A protein and the small-molecule ligand that binds it are described below.
Small molecule (SMILES): Cc1cn([C@H]2C[C@H](O[P](=O)(O)OC[C@H]3O[C@@H](n4ccc(N)nc4=O)C[C@@H]3O[P](=O)(O)OC[C@H]3O[C@@H](n4cnc5c(N)ncnc54)C[C@@H]3O[P](=O)(O)OC[C@H]3O[C@@H](n4cnc5c(=O)nc(N)[nH]c54)C[C@@H]3O[P](=O)(O)OC[C@H]3O[C@@H](n4cc(C)c(=O)[nH]c4=O)C[C@@H]3O[P](=O)(O)OC[C@H]3O[C@@H](n4cnc5c(N)ncnc54)C[C@@H]3O)[C@@H](CO[P](=O)(O)O[C@H]3C[C@H](n4cnc5c(=O)nc(N)[nH]c54)O[C@@H]3CO[P](=O)(O)O[C@H]3C[C@H](n4cc(C)c(=O)[nH]c4=O)O[C@@H]3CO)O2)c(=O)[nH]c1=O

Binding-site contacts:
Ligand atom O6 contacts residue DA7 of chain 1.C at 3.4 Å (h-bond).
Ligand atom C6 contacts residue DT5 of chain 1.C at 3.5 Å.
Ligand atom C2 contacts residue DT5 of chain 1.C at 3.5 Å.
Ligand atom O6 contacts residue ARG26 of chain 1.A at 2.7 Å (salt-bridge).
Ligand atom O4 contacts residue ARG26 of chain 1.A at 2.9 Å (salt-bridge).
Ligand atom C2 contacts residue DG6 of chain 1.C at 3.4 Å.
Ligand atom N6 contacts residue DT5 of chain 1.C at 2.7 Å (h-bond).
Ligand atom OP2 contacts residue SER24 of chain 1.A at 2.9 Å (h-bond).
Ligand atom O2 contacts residue DA7 of chain 1.C at 3.2 Å.
Ligand atom C2 contacts residue DT2 of chain 1.C at 3.4 Å.
Ligand atom N1 contacts residue DC8 of chain 1.C at 2.9 Å (h-bond).
Ligand atom N1 contacts residue DG6 of chain 1.C at 3.4 Å (h-bond).
Ligand atom N1 contacts residue DT5 of chain 1.C at 2.7 Å (h-bond).
Ligand atom C2 contacts residue DA7 of chain 1.C at 3.4 Å.
Ligand atom O6 contacts residue DC8 of chain 1.C at 3.0 Å (h-bond).
Ligand atom O5' contacts residue GLN27 of chain 1.A at 3.0 Å.
Ligand atom N4 contacts residue DG6 of chain 1.C at 2.9 Å (h-bond).
Ligand atom OP2 contacts residue ARG26 of chain 1.A at 3.3 Å.
Ligand atom C6 contacts residue DT2 of chain 1.C at 3.4 Å.
Ligand atom N3 contacts residue ARG46 of chain 1.A at 3.2 Å (salt-bridge).
Ligand atom C2 contacts residue ARG46 of chain 1.A at 3.5 Å.
Ligand atom N3 contacts residue DA7 of chain 1.C at 2.6 Å (h-bond).
Ligand atom N6 contacts residue DC4 of chain 1.C at 3.2 Å (h-bond).
Ligand atom N2 contacts residue DC4 of chain 1.C at 2.7 Å (h-bond).
Ligand atom N7 contacts residue ARG26 of chain 1.A at 3.0 Å (salt-bridge).
Ligand atom N1 contacts residue DC4 of chain 1.C at 2.8 Å (h-bond).
Ligand atom O2 contacts residue DG6 of chain 1.C at 3.3 Å (h-bond).
Ligand atom N6 contacts residue DT2 of chain 1.C at 2.9 Å (h-bond).
Ligand atom C4 contacts residue DA7 of chain 1.C at 3.4 Å.
Ligand atom O4 contacts residue DT3 of chain 1.C at 2.9 Å (h-bond).
Ligand atom C7 contacts residue ARG26 of chain 1.A at 3.4 Å.
Ligand atom O4 contacts residue DA7 of chain 1.C at 2.9 Å (h-bond).
Ligand atom O6 contacts residue DC4 of chain 1.C at 2.9 Å (h-bond).
Ligand atom N3 contacts residue DG6 of chain 1.C at 3.4 Å (h-bond).
Ligand atom N2 contacts residue DC8 of chain 1.C at 2.6 Å (h-bond).
Ligand atom N1 contacts residue DT2 of chain 1.C at 2.8 Å (h-bond).
Ligand atom N6 contacts residue DA1 of chain 1.C at 3.4 Å (h-bond).
Ligand atom C7 contacts residue TYR30 of chain 1.A at 3.5 Å (hydrophobic).
Ligand atom C2 contacts residue DC8 of chain 1.C at 3.5 Å.
Ligand atom N3 contacts residue DG6 of chain 1.C at 3.1 Å (h-bond).

Sequence of chain 1.A:
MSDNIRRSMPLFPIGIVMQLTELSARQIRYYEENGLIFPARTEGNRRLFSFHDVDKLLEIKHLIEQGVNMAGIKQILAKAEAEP